The small molecule below binds the protein below.
Small molecule (SMILES): O=C(CCCCC1CCCCC1)N[C@@H](Cc1ccccc1)C(=O)O

Sequence of chain 1.B:
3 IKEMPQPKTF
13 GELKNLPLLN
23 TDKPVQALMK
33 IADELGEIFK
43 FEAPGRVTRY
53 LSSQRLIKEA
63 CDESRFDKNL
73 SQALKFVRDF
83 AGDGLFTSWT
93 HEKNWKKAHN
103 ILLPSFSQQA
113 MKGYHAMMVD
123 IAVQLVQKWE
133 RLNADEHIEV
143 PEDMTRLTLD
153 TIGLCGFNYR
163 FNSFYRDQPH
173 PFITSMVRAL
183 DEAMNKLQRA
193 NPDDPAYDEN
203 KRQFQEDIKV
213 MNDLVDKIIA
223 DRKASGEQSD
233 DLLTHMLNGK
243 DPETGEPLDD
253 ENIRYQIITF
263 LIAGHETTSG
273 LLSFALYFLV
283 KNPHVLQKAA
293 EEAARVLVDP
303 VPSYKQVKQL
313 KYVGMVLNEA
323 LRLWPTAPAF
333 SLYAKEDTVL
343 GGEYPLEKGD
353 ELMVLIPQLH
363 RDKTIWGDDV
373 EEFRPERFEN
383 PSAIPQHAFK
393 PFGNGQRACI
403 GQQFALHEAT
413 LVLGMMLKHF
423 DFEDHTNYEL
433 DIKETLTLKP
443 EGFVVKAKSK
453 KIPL

Binding-site contacts:
Ligand atom C14 contacts residue TYR52 of chain 1.B at 3.5 Å (hydrophobic).
Ligand atom C12 contacts residue MET355 of chain 1.B at 3.9 Å (hydrophobic).
Ligand atom C3 contacts residue ALA75 of chain 1.B at 3.9 Å (hydrophobic).
Ligand atom C2 contacts residue RM11 of chain 1.Y at 4.0 Å.
Ligand atom C6 contacts residue ALA331 of chain 1.B at 4.0 Å (hydrophobic).
Ligand atom O2 contacts residue GLN74 of chain 1.B at 2.8 Å (h-bond).
Ligand atom O2 contacts residue SER73 of chain 1.B at 3.2 Å.
Ligand atom C13 contacts residue GLN74 of chain 1.B at 3.4 Å.
Ligand atom C19 contacts residue LEU189 of chain 1.B at 4.0 Å (hydrophobic).
Ligand atom C6 contacts residue LEU438 of chain 1.B at 3.5 Å (hydrophobic).
Ligand atom O1 contacts residue TYR52 of chain 1.B at 2.5 Å (h-bond).
Ligand atom C11 contacts residue MET355 of chain 1.B at 4.0 Å (hydrophobic).
Ligand atom C11 contacts residue TYR52 of chain 1.B at 3.4 Å (hydrophobic).
Ligand atom C20 contacts residue ARG48 of chain 1.B at 3.5 Å.
Ligand atom C18 contacts residue LEU189 of chain 1.B at 3.6 Å (hydrophobic).
Ligand atom C1 contacts residue PRO330 of chain 1.B at 4.1 Å (hydrophobic).
Ligand atom C16 contacts residue LEU21 of chain 1.B at 3.8 Å (hydrophobic).
Ligand atom C19 contacts residue ARG48 of chain 1.B at 3.6 Å.
Ligand atom O3 contacts residue GLN74 of chain 1.B at 3.2 Å (h-bond).
Ligand atom C19 contacts residue GLN74 of chain 1.B at 3.9 Å.
Ligand atom O3 contacts residue ALA75 of chain 1.B at 3.0 Å (h-bond).
Ligand atom C13 contacts residue SER73 of chain 1.B at 3.5 Å.
Ligand atom C1 contacts residue ALA331 of chain 1.B at 3.4 Å (hydrophobic).
Ligand atom C1 contacts residue LEU438 of chain 1.B at 3.6 Å (hydrophobic).
Ligand atom C4 contacts residue ALA75 of chain 1.B at 3.6 Å (hydrophobic).
Ligand atom C7 contacts residue VAL27 of chain 1.B at 3.9 Å (hydrophobic).
Ligand atom C20 contacts residue GLN74 of chain 1.B at 3.7 Å.
Ligand atom C9 contacts residue VAL27 of chain 1.B at 4.0 Å (hydrophobic).
Ligand atom C6 contacts residue PRO330 of chain 1.B at 3.8 Å (hydrophobic).
Ligand atom N1 contacts residue TYR52 of chain 1.B at 4.0 Å.
Ligand atom O1 contacts residue LEU30 of chain 1.B at 3.8 Å.
Ligand atom C3 contacts residue LEU438 of chain 1.B at 3.9 Å (hydrophobic).
Ligand atom C13 contacts residue ALA75 of chain 1.B at 4.0 Å (hydrophobic).
Ligand atom O1 contacts residue MET355 of chain 1.B at 3.5 Å.
Ligand atom C3 contacts residue LEU76 of chain 1.B at 3.8 Å (hydrophobic).
Ligand atom C12 contacts residue TYR52 of chain 1.B at 3.9 Å (hydrophobic).
Ligand atom C2 contacts residue LEU438 of chain 1.B at 3.7 Å (hydrophobic).
Ligand atom O3 contacts residue SER73 of chain 1.B at 3.5 Å.
Ligand atom C14 contacts residue THR50 of chain 1.B at 3.9 Å.
Ligand atom O3 contacts residue LEU189 of chain 1.B at 3.8 Å.